Sequence of chain 1.B:
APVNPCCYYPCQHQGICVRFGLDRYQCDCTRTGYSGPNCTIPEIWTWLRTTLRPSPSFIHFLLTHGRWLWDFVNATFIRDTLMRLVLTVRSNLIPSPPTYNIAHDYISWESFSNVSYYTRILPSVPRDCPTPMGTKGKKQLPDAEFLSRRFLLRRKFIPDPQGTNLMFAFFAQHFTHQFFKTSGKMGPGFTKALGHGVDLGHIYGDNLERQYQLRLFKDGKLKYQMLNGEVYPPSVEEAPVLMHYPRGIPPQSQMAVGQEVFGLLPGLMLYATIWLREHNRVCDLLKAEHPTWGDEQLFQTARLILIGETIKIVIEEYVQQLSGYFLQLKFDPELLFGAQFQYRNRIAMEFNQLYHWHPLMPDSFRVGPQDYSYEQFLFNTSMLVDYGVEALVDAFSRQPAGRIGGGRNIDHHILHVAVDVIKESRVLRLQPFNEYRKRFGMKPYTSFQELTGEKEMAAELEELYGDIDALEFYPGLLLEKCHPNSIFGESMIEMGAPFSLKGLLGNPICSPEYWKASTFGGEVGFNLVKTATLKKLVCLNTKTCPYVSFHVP

Sequence of chain 1.A:
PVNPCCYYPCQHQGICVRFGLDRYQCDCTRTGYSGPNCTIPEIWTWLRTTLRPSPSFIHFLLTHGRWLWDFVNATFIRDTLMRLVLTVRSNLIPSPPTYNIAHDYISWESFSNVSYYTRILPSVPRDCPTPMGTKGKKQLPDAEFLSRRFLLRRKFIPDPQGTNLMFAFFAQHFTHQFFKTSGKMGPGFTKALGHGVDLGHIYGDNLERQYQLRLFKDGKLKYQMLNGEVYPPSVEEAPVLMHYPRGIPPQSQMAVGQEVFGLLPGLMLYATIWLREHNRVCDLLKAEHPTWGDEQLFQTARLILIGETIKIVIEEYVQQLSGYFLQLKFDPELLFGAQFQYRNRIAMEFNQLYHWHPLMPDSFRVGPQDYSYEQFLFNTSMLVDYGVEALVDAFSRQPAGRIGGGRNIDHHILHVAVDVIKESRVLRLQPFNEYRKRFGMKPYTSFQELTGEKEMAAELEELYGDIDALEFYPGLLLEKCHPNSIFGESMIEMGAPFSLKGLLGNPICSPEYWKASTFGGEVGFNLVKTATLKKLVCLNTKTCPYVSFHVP

Binding-site contacts:
Ligand atom O3 contacts residue LEU218 of chain 1.A at 4.1 Å.
Ligand atom O7 contacts residue ASN124 of chain 1.B at 3.1 Å (h-bond).
Ligand atom C7 contacts residue ASN124 of chain 1.B at 3.2 Å.
Ligand atom C3 contacts residue ASN124 of chain 1.B at 3.8 Å.
Ligand atom C6 contacts residue PHE200 of chain 1.B at 3.8 Å (hydrophobic).
Ligand atom N2 contacts residue ASN124 of chain 1.B at 2.9 Å (h-bond).
Ligand atom O6 contacts residue LEU218 of chain 1.A at 3.9 Å.
Ligand atom C6 contacts residue TYR222 of chain 1.A at 4.2 Å (hydrophobic).
Ligand atom C6 contacts residue GLU219 of chain 1.A at 4.2 Å.
Ligand atom C2 contacts residue ASN124 of chain 1.B at 2.4 Å.
Ligand atom O5 contacts residue LEU218 of chain 1.A at 3.6 Å.
Ligand atom C5 contacts residue ASN124 of chain 1.B at 3.6 Å.
Ligand atom C4 contacts residue ASN124 of chain 1.B at 4.2 Å.
Ligand atom C1 contacts residue GLU120 of chain 1.B at 3.5 Å.
Ligand atom O7 contacts residue MET196 of chain 1.B at 3.5 Å.
Ligand atom C5 contacts residue PHE200 of chain 1.B at 4.2 Å (hydrophobic).
Ligand atom O6 contacts residue TYR222 of chain 1.A at 4.4 Å.
Ligand atom C1 contacts residue LEU218 of chain 1.A at 4.3 Å (hydrophobic).
Ligand atom O5 contacts residue TYR127 of chain 1.B at 3.5 Å.
Ligand atom O5 contacts residue GLU120 of chain 1.B at 3.3 Å (salt-bridge).
Ligand atom O6 contacts residue GLU219 of chain 1.A at 3.5 Å.
Ligand atom C8 contacts residue ASN124 of chain 1.B at 4.4 Å.
Ligand atom C8 contacts residue PHE200 of chain 1.B at 3.9 Å (hydrophobic).
Ligand atom C2 contacts residue LEU218 of chain 1.A at 4.2 Å (hydrophobic).
Ligand atom O7 contacts residue LEU218 of chain 1.A at 4.0 Å.
Ligand atom C5 contacts residue TYR222 of chain 1.A at 4.3 Å (hydrophobic).
Ligand atom C8 contacts residue MET196 of chain 1.B at 3.9 Å (hydrophobic).
Ligand atom C1 contacts residue TYR127 of chain 1.B at 4.1 Å (hydrophobic).
Ligand atom C2 contacts residue GLU120 of chain 1.B at 4.2 Å.
Ligand atom C1 contacts residue ASN124 of chain 1.B at 1.4 Å.
Ligand atom O6 contacts residue TYR127 of chain 1.B at 3.4 Å (h-bond).
Ligand atom C5 contacts residue TYR127 of chain 1.B at 4.1 Å (hydrophobic).
Ligand atom O5 contacts residue ASN124 of chain 1.B at 2.4 Å (h-bond).
Ligand atom O7 contacts residue GLU120 of chain 1.B at 4.2 Å.
Ligand atom C6 contacts residue LEU218 of chain 1.A at 3.8 Å (hydrophobic).
Ligand atom C5 contacts residue LEU218 of chain 1.A at 4.0 Å (hydrophobic).
Ligand atom C3 contacts residue LEU218 of chain 1.A at 4.3 Å (hydrophobic).
Ligand atom C7 contacts residue MET196 of chain 1.B at 4.1 Å (hydrophobic).
Ligand atom C4 contacts residue LEU218 of chain 1.A at 3.8 Å (hydrophobic).
Ligand atom C6 contacts residue TYR127 of chain 1.B at 3.2 Å (hydrophobic).

The protein below binds the small molecule below.
Small molecule (SMILES): CC(=O)N[C@H]1[C@H](O[C@H]2[C@H](O)[C@@H](NC(C)=O)CO[C@@H]2CO)O[C@H](CO)[C@@H](O)[C@@H]1O